Binding-site contacts:
Ligand atom C13 contacts residue NEK1 of chain 2.D at 2.9 Å.
Ligand atom O15 contacts residue NEK1 of chain 2.D at 3.3 Å (h-bond).
Ligand atom O10 contacts residue NEK1 of chain 2.D at 1.2 Å.
Ligand atom O07 contacts residue LEU111 of chain 1.B at 3.5 Å.
Ligand atom C12 contacts residue LYS16 of chain 1.B at 3.6 Å.
Ligand atom C12 contacts residue LYS16 of chain 2.B at 4.0 Å.
Ligand atom C13 contacts residue LYS16 of chain 2.B at 3.9 Å.
Ligand atom C12 contacts residue NEK1 of chain 2.D at 1.6 Å.
Ligand atom C01 contacts residue NEK1 of chain 2.D at 0.8 Å.
Ligand atom C03 contacts residue THR120 of chain 1.B at 3.6 Å.
Ligand atom C06 contacts residue THR120 of chain 2.B at 3.4 Å.
Ligand atom C08 contacts residue NEK1 of chain 2.D at 1.3 Å.
Ligand atom O15 contacts residue THR107 of chain 2.B at 3.6 Å.
Ligand atom C06 contacts residue ALA109 of chain 2.B at 4.1 Å (hydrophobic).
Ligand atom C02 contacts residue NEK1 of chain 2.D at 0.8 Å.
Ligand atom O14 contacts residue LYS16 of chain 1.B at 3.3 Å.
Ligand atom O07 contacts residue NEK1 of chain 2.D at 1.8 Å.
Ligand atom C01 contacts residue SER118 of chain 2.B at 3.7 Å.
Ligand atom O07 contacts residue SER118 of chain 2.B at 2.5 Å (h-bond).
Ligand atom O15 contacts residue LYS16 of chain 2.B at 3.1 Å.
Ligand atom C11 contacts residue NEK1 of chain 2.D at 0.6 Å.
Ligand atom C06 contacts residue NEK1 of chain 2.D at 0.9 Å.
Ligand atom O10 contacts residue LYS16 of chain 1.B at 3.5 Å.
Ligand atom C05 contacts residue NEK1 of chain 2.D at 0.9 Å.
Ligand atom N09 contacts residue NEK1 of chain 2.D at 0.9 Å (h-bond).
Ligand atom C08 contacts residue ALA109 of chain 1.B at 3.9 Å (hydrophobic).
Ligand atom C11 contacts residue LYS16 of chain 2.B at 3.6 Å.
Ligand atom C01 contacts residue LEU111 of chain 2.B at 3.9 Å (hydrophobic).
Ligand atom O07 contacts residue LEU111 of chain 2.B at 3.9 Å.
Ligand atom C11 contacts residue LYS16 of chain 1.B at 3.4 Å.
Ligand atom C02 contacts residue LEU111 of chain 2.B at 3.7 Å (hydrophobic).
Ligand atom C04 contacts residue NEK1 of chain 2.D at 0.7 Å.
Ligand atom C12 contacts residue LEU18 of chain 1.B at 4.0 Å (hydrophobic).
Ligand atom C03 contacts residue NEK1 of chain 2.D at 0.9 Å.
Ligand atom C13 contacts residue LYS16 of chain 1.B at 3.7 Å.
Ligand atom C05 contacts residue THR120 of chain 2.B at 3.8 Å.
Ligand atom N09 contacts residue LEU18 of chain 1.B at 3.9 Å.
Ligand atom C08 contacts residue LEU18 of chain 2.B at 3.6 Å (hydrophobic).
Ligand atom O14 contacts residue NEK1 of chain 2.D at 3.9 Å.
Ligand atom C05 contacts residue ALA109 of chain 2.B at 3.7 Å (hydrophobic).

A small-molecule ligand and the protein it binds are described below.
Small molecule (SMILES): O=C(O)CCO/N=C/c1ccc(O)cc1

Sequence of chain 2.B:
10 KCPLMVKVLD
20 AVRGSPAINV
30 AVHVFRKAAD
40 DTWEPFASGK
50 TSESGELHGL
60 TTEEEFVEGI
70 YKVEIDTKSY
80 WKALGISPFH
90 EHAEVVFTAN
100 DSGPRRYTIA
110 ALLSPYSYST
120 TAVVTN

Sequence of chain 1.B:
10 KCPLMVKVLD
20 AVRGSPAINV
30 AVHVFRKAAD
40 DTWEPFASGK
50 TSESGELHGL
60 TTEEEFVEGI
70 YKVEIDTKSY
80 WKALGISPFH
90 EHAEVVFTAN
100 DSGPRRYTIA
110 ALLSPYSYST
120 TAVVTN